Sequence of chain 1.A:
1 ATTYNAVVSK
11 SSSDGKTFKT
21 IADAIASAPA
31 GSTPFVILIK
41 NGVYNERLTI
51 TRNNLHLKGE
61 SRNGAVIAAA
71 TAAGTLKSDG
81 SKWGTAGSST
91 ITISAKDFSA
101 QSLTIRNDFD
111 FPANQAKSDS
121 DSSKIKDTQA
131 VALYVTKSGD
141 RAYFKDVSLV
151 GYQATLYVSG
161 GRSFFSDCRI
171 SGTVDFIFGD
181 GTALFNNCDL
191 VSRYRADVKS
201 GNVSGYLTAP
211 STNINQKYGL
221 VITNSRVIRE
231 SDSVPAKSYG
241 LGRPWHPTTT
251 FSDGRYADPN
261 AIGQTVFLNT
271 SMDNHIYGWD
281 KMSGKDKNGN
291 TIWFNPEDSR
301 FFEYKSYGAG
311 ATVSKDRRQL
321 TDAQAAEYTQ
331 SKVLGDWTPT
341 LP

This small molecule binds to this protein.
Small molecule (SMILES): COC(=O)[C@H]1O[C@H](O[C@@H]2[C@H](O)[C@@H](O)[C@@H](O[C@@H]3[C@H](O)[C@@H](O)[C@@H](O[C@@H]4[C@H](O)[C@@H](O)[C@@H](O)O[C@@H]4C(=O)O)O[C@@H]3C(=O)OC)O[C@@H]2C(=O)OC)[C@H](O)[C@@H](O)[C@H]1O[C@H]1O[C@H](C(=O)O)[C@H](O[C@H]2O[C@H](C(=O)O)[C@H](O)[C@H](O)[C@H]2O)[C@H](O)[C@H]1O

Binding-site contacts:
Ligand atom O6A contacts residue ARG195 of chain 1.A at 3.0 Å (salt-bridge).
Ligand atom CH3 contacts residue PHE178 of chain 1.A at 3.2 Å (hydrophobic).
Ligand atom O6A contacts residue ARG243 of chain 1.A at 3.2 Å (salt-bridge).
Ligand atom O2 contacts residue PRO247 of chain 1.A at 3.4 Å.
Ligand atom C1 contacts residue TRP245 of chain 1.A at 3.5 Å (hydrophobic).
Ligand atom CH3 contacts residue SER204 of chain 1.A at 3.3 Å.
Ligand atom O3 contacts residue GLN153 of chain 1.A at 3.0 Å (h-bond).
Ligand atom C5 contacts residue ASP175 of chain 1.A at 3.3 Å.
Ligand atom CH3 contacts residue TYR206 of chain 1.A at 3.6 Å (hydrophobic).
Ligand atom O4 contacts residue ARG243 of chain 1.A at 3.5 Å (salt-bridge).
Ligand atom O6A contacts residue THR85 of chain 1.A at 3.3 Å (h-bond).
Ligand atom O3 contacts residue THR85 of chain 1.A at 2.6 Å (h-bond).
Ligand atom C2 contacts residue THR248 of chain 1.A at 3.5 Å.
Ligand atom CH3 contacts residue VAL203 of chain 1.A at 3.3 Å (hydrophobic).
Ligand atom O5 contacts residue GLN153 of chain 1.A at 2.9 Å (h-bond).
Ligand atom C6 contacts residue ASP175 of chain 1.A at 3.0 Å.
Ligand atom O2 contacts residue ASN202 of chain 1.A at 2.7 Å (h-bond).
Ligand atom O5 contacts residue ARG243 of chain 1.A at 3.1 Å (salt-bridge).
Ligand atom O2 contacts residue GLN129 of chain 1.A at 3.2 Å.
Ligand atom C6 contacts residue THR248 of chain 1.A at 3.4 Å.
Ligand atom O6A contacts residue GLN129 of chain 1.A at 3.5 Å.
Ligand atom O6A contacts residue PRO247 of chain 1.A at 3.5 Å.
Ligand atom O6A contacts residue GLN153 of chain 1.A at 3.0 Å (h-bond).
Ligand atom CH3 contacts residue SER283 of chain 1.A at 3.4 Å.
Ligand atom C2 contacts residue ASN202 of chain 1.A at 3.2 Å.
Ligand atom O2 contacts residue THR85 of chain 1.A at 2.9 Å (h-bond).
Ligand atom O6A contacts residue TRP245 of chain 1.A at 3.1 Å (h-bond).
Ligand atom O2 contacts residue THR248 of chain 1.A at 2.8 Å (h-bond).
Ligand atom O6B contacts residue TYR206 of chain 1.A at 3.2 Å (h-bond).
Ligand atom O6A contacts residue THR248 of chain 1.A at 3.0 Å (h-bond).
Ligand atom O6B contacts residue THR85 of chain 1.A at 3.5 Å (h-bond).
Ligand atom C1 contacts residue ASN202 of chain 1.A at 3.4 Å.
Ligand atom O5 contacts residue TRP245 of chain 1.A at 2.8 Å (h-bond).
Ligand atom O6A contacts residue ASP175 of chain 1.A at 3.5 Å (salt-bridge).
Ligand atom CH3 contacts residue ARG195 of chain 1.A at 3.5 Å.
Ligand atom C1 contacts residue GLN129 of chain 1.A at 3.6 Å.
Ligand atom O5 contacts residue GLN129 of chain 1.A at 3.0 Å (h-bond).
Ligand atom O6B contacts residue ALA86 of chain 1.A at 2.8 Å (h-bond).
Ligand atom O6B contacts residue ASP175 of chain 1.A at 3.2 Å (salt-bridge).
Ligand atom O6B contacts residue THR248 of chain 1.A at 2.7 Å (h-bond).